Binding-site contacts:
Ligand atom C4 contacts residue BGC1 of chain 1.D at 2.4 Å.
Ligand atom C5 contacts residue PRO432 of chain 1.A at 4.0 Å (hydrophobic).
Ligand atom C3 contacts residue PRO432 of chain 1.A at 3.5 Å (hydrophobic).
Ligand atom OH contacts residue BGC1 of chain 1.D at 1.4 Å.
Ligand atom C5 contacts residue BGC1 of chain 1.D at 3.7 Å.
Ligand atom C4 contacts residue PRO432 of chain 1.A at 3.9 Å (hydrophobic).
Ligand atom C2 contacts residue PRO432 of chain 1.A at 3.3 Å (hydrophobic).
Ligand atom N1 contacts residue PRO432 of chain 1.A at 4.2 Å.
Ligand atom C1 contacts residue PRO432 of chain 1.A at 3.5 Å (hydrophobic).
Ligand atom C2 contacts residue BGC1 of chain 1.D at 4.2 Å.
Ligand atom C6 contacts residue PRO432 of chain 1.A at 3.9 Å (hydrophobic).
Ligand atom C3 contacts residue BGC1 of chain 1.D at 2.8 Å.

A small-molecule ligand and the protein it binds are described below.
Small molecule (SMILES): O=[N+]([O-])c1ccc(O)cc1

Sequence of chain 1.A:
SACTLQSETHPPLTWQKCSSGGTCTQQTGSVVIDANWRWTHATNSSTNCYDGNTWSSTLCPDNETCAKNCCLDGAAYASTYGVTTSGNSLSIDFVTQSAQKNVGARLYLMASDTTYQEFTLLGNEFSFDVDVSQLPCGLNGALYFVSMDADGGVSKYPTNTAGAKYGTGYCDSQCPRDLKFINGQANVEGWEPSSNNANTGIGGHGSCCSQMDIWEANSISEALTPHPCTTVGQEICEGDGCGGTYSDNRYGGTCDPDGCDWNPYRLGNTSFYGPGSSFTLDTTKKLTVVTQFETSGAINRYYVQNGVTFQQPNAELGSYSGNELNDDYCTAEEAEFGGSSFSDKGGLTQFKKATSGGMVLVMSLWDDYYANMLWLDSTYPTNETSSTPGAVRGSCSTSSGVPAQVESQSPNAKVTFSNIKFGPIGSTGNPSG